A protein and the small-molecule ligand that binds it are described below.
Small molecule (SMILES): O=C(O)[C@H](O)[C@@H](O)[C@H](O)[C@H](O)CO

Sequence of chain 2.B:
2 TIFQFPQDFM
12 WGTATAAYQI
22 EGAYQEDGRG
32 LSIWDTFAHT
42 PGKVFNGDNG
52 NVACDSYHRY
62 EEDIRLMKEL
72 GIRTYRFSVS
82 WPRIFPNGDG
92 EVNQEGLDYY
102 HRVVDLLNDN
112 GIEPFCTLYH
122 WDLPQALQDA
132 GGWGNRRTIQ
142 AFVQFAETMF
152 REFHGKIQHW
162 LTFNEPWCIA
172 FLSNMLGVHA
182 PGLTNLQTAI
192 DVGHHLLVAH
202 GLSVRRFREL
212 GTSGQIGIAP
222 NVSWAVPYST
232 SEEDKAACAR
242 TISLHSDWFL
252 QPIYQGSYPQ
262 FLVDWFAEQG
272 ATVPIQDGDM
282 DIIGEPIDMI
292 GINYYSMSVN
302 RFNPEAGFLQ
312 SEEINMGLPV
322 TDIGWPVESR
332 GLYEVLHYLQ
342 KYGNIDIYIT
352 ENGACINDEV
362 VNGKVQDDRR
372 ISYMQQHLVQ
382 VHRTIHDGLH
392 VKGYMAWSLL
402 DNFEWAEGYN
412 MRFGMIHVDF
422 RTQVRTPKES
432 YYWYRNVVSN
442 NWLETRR

Binding-site contacts:
Ligand atom O1A contacts residue ASN165 of chain 2.B at 2.5 Å (h-bond).
Ligand atom C4 contacts residue GLU405 of chain 2.B at 3.6 Å.
Ligand atom O3 contacts residue HIS121 of chain 2.B at 3.8 Å.
Ligand atom O3 contacts residue GLN20 of chain 2.B at 2.3 Å (h-bond).
Ligand atom O6 contacts residue TRP326 of chain 2.B at 3.7 Å.
Ligand atom O5 contacts residue GLU352 of chain 2.B at 3.1 Å (salt-bridge).
Ligand atom O2 contacts residue HIS121 of chain 2.B at 2.1 Å.
Ligand atom O6 contacts residue GLU405 of chain 2.B at 2.6 Å (salt-bridge).
Ligand atom O2 contacts residue TRP406 of chain 2.B at 3.8 Å.
Ligand atom C2 contacts residue TRP406 of chain 2.B at 3.5 Å (hydrophobic).
Ligand atom C1 contacts residue HIS121 of chain 2.B at 3.7 Å.
Ligand atom O1A contacts residue HIS121 of chain 2.B at 3.5 Å.
Ligand atom O3 contacts residue TRP406 of chain 2.B at 2.5 Å (h-bond).
Ligand atom C4 contacts residue TRP406 of chain 2.B at 3.5 Å (hydrophobic).
Ligand atom C1 contacts residue ASN165 of chain 2.B at 3.5 Å.
Ligand atom C2 contacts residue GLU352 of chain 2.B at 3.8 Å.
Ligand atom O4 contacts residue GLU405 of chain 2.B at 2.4 Å (salt-bridge).
Ligand atom O1A contacts residue GLU166 of chain 2.B at 2.7 Å (salt-bridge).
Ligand atom O5 contacts residue TYR296 of chain 2.B at 3.0 Å (h-bond).
Ligand atom O2 contacts residue GLU352 of chain 2.B at 3.7 Å.
Ligand atom O3 contacts residue TRP398 of chain 2.B at 3.4 Å.
Ligand atom O4 contacts residue GLN20 of chain 2.B at 3.1 Å (h-bond).
Ligand atom C6 contacts residue GLU405 of chain 2.B at 3.2 Å.
Ligand atom O4 contacts residue TRP406 of chain 2.B at 3.2 Å.
Ligand atom C2 contacts residue HIS121 of chain 2.B at 3.4 Å.
Ligand atom C5 contacts residue TRP398 of chain 2.B at 3.5 Å (hydrophobic).
Ligand atom C1 contacts residue GLU166 of chain 2.B at 3.4 Å.
Ligand atom O1B contacts residue GLU352 of chain 2.B at 2.8 Å (salt-bridge).
Ligand atom C3 contacts residue TRP398 of chain 2.B at 3.4 Å (hydrophobic).
Ligand atom C3 contacts residue TRP406 of chain 2.B at 3.3 Å (hydrophobic).
Ligand atom O2 contacts residue GLN20 of chain 2.B at 3.7 Å.
Ligand atom O1A contacts residue TRP122 of chain 2.B at 3.0 Å.
Ligand atom C5 contacts residue GLU405 of chain 2.B at 3.8 Å.
Ligand atom C1 contacts residue GLU352 of chain 2.B at 2.8 Å.
Ligand atom C3 contacts residue GLN20 of chain 2.B at 3.6 Å.
Ligand atom O2 contacts residue ASN165 of chain 2.B at 3.5 Å (h-bond).
Ligand atom O1A contacts residue GLU352 of chain 2.B at 3.5 Å (salt-bridge).
Ligand atom O1B contacts residue GLU166 of chain 2.B at 2.7 Å (salt-bridge).
Ligand atom C2 contacts residue TRP122 of chain 2.B at 3.7 Å (hydrophobic).
Ligand atom C5 contacts residue TYR296 of chain 2.B at 3.5 Å (hydrophobic).